Sequence of chain 43.E:
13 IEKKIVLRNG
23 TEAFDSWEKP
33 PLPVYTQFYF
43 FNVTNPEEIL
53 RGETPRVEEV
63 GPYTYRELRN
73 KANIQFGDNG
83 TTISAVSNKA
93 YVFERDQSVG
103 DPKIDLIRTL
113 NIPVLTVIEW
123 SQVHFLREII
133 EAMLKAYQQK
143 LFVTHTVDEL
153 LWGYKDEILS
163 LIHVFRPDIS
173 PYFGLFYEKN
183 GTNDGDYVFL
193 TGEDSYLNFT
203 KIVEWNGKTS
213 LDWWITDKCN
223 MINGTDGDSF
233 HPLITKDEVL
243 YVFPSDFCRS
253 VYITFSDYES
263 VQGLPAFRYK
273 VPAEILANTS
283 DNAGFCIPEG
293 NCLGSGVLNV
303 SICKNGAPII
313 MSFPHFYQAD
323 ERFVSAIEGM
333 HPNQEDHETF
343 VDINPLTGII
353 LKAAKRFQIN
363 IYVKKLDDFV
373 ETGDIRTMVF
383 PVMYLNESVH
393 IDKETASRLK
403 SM

Binding-site contacts:
Ligand atom O5 contacts residue ASN182 of chain 43.E at 2.4 Å (h-bond).
Ligand atom C5 contacts residue ASN182 of chain 43.E at 3.6 Å.
Ligand atom C3 contacts residue TYR93 of chain 43.E at 3.8 Å (hydrophobic).
Ligand atom C3 contacts residue ASN182 of chain 43.E at 3.8 Å.
Ligand atom C8 contacts residue TYR93 of chain 43.E at 4.4 Å (hydrophobic).
Ligand atom C1 contacts residue TYR93 of chain 43.E at 3.8 Å (hydrophobic).
Ligand atom C4 contacts residue ASN182 of chain 43.E at 4.3 Å.
Ligand atom C2 contacts residue TYR93 of chain 43.E at 3.8 Å (hydrophobic).
Ligand atom C7 contacts residue TRP154 of chain 43.E at 4.5 Å (hydrophobic).
Ligand atom O7 contacts residue ASN182 of chain 43.E at 2.9 Å (h-bond).
Ligand atom N2 contacts residue TYR93 of chain 43.E at 3.3 Å (h-bond).
Ligand atom C2 contacts residue ASN182 of chain 43.E at 2.5 Å.
Ligand atom O7 contacts residue TRP154 of chain 43.E at 4.5 Å.
Ligand atom O3 contacts residue VAL94 of chain 43.E at 4.5 Å.
Ligand atom O7 contacts residue VAL94 of chain 43.E at 3.5 Å.
Ligand atom O4 contacts residue VAL94 of chain 43.E at 3.7 Å.
Ligand atom C8 contacts residue ASP150 of chain 43.E at 4.3 Å.
Ligand atom C8 contacts residue TRP154 of chain 43.E at 3.6 Å (hydrophobic).
Ligand atom C7 contacts residue TYR93 of chain 43.E at 4.3 Å (hydrophobic).
Ligand atom C8 contacts residue ASN182 of chain 43.E at 4.3 Å.
Ligand atom O7 contacts residue LEU70 of chain 43.E at 3.7 Å.
Ligand atom C3 contacts residue VAL94 of chain 43.E at 4.4 Å (hydrophobic).
Ligand atom C2 contacts residue VAL94 of chain 43.E at 4.3 Å (hydrophobic).
Ligand atom C7 contacts residue ASN182 of chain 43.E at 3.1 Å.
Ligand atom N2 contacts residue ASN182 of chain 43.E at 2.9 Å (h-bond).
Ligand atom C1 contacts residue ASN182 of chain 43.E at 1.4 Å.

This small molecule binds to this protein.
Small molecule (SMILES): CC(=O)N[C@H]1[C@H](O[C@H]2[C@H](O)[C@@H](NC(C)=O)CO[C@@H]2CO)O[C@H](CO)[C@@H](O)[C@@H]1O